Sequence of chain 1.O:
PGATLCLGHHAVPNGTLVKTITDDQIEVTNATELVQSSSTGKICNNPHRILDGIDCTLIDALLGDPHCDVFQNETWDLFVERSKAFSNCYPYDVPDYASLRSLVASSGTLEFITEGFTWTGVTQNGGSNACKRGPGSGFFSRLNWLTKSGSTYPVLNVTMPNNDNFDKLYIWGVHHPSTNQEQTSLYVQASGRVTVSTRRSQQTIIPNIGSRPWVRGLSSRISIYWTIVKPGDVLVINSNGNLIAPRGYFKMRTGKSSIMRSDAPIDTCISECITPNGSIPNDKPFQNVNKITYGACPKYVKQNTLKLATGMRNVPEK

Sequence of chain 1.P:
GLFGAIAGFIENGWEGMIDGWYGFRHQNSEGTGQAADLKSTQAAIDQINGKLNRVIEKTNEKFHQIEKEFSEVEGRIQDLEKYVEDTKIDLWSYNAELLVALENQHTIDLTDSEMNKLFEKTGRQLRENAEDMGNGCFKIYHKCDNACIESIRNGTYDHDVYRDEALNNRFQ

Binding-site contacts:
Ligand atom C6 contacts residue LEU52 of chain 1.P at 3.9 Å (hydrophobic).
Ligand atom C5 contacts residue THR312 of chain 1.O at 4.2 Å.
Ligand atom C1 contacts residue THR312 of chain 1.O at 3.6 Å.
Ligand atom C6 contacts residue THR312 of chain 1.O at 4.1 Å.
Ligand atom O6 contacts residue LEU52 of chain 1.P at 3.7 Å.
Ligand atom C1 contacts residue ASN32 of chain 1.O at 1.4 Å.
Ligand atom N2 contacts residue ASN32 of chain 1.O at 2.7 Å (h-bond).
Ligand atom O6 contacts residue ASN49 of chain 1.P at 4.5 Å.
Ligand atom C3 contacts residue ASN32 of chain 1.O at 3.7 Å.
Ligand atom O5 contacts residue THR312 of chain 1.O at 3.1 Å (h-bond).
Ligand atom C4 contacts residue ASN32 of chain 1.O at 4.1 Å.
Ligand atom O6 contacts residue THR312 of chain 1.O at 4.1 Å.
Ligand atom O5 contacts residue ASN32 of chain 1.O at 2.4 Å (h-bond).
Ligand atom O5 contacts residue ALA33 of chain 1.O at 4.5 Å.
Ligand atom C7 contacts residue ASN32 of chain 1.O at 3.1 Å.
Ligand atom C6 contacts residue THR34 of chain 1.O at 4.4 Å.
Ligand atom C1 contacts residue ALA33 of chain 1.O at 4.3 Å (hydrophobic).
Ligand atom O7 contacts residue ASN32 of chain 1.O at 3.4 Å (h-bond).
Ligand atom C8 contacts residue ASN32 of chain 1.O at 4.1 Å.
Ligand atom C5 contacts residue ASN32 of chain 1.O at 3.6 Å.
Ligand atom C2 contacts residue ASN32 of chain 1.O at 2.3 Å.

A small-molecule ligand and the protein it binds are described below.
Small molecule (SMILES): CC(=O)N[C@@H]1[C@@H](O)[C@H](O)[C@@H](CO)O[C@H]1O